Sequence of chain 34.E:
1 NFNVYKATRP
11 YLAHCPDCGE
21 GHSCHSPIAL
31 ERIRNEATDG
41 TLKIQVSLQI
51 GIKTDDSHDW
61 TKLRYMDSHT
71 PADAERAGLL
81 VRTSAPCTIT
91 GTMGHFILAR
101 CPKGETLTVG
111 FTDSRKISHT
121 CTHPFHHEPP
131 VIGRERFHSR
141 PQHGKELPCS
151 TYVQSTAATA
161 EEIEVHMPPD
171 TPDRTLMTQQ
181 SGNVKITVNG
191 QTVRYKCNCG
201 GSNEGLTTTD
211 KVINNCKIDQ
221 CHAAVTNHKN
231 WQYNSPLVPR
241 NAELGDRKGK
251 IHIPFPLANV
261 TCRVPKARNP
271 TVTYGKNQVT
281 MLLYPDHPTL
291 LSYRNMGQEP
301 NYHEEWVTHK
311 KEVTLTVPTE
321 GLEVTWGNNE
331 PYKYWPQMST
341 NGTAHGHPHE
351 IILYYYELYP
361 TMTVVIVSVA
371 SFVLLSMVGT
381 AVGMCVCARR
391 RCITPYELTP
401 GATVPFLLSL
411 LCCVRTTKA

Sequence of chain 34.D:
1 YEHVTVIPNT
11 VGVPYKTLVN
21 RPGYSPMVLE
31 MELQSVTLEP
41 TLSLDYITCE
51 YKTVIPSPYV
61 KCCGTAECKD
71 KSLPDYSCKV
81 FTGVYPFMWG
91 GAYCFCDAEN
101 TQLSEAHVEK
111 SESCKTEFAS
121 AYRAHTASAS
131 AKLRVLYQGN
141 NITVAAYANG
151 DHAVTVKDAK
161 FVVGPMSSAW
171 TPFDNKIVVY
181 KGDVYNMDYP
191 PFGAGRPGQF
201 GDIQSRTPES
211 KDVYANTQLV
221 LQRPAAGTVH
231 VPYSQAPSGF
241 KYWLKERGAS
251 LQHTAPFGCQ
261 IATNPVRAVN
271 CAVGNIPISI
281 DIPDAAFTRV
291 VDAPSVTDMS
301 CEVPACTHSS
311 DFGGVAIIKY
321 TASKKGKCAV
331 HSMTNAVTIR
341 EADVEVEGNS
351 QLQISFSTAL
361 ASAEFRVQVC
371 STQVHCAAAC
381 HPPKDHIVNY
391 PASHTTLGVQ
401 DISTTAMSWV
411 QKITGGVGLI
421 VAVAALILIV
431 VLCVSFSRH

Binding-site contacts:
Ligand atom C3 contacts residue ASN259 of chain 34.E at 3.7 Å.
Ligand atom O6 contacts residue LYS115 of chain 34.D at 3.5 Å (salt-bridge).
Ligand atom C8 contacts residue ASN259 of chain 34.E at 4.4 Å.
Ligand atom N2 contacts residue ASN259 of chain 34.E at 3.0 Å (h-bond).
Ligand atom O6 contacts residue ASN259 of chain 34.E at 4.4 Å.
Ligand atom C4 contacts residue ASN259 of chain 34.E at 4.1 Å.
Ligand atom C7 contacts residue ASN259 of chain 34.E at 3.1 Å.
Ligand atom O6 contacts residue THR116 of chain 34.D at 3.2 Å (h-bond).
Ligand atom O7 contacts residue LYS181 of chain 34.D at 4.3 Å.
Ligand atom C6 contacts residue THR116 of chain 34.D at 4.5 Å.
Ligand atom C1 contacts residue ASN259 of chain 34.E at 1.4 Å.
Ligand atom C5 contacts residue ASN259 of chain 34.E at 3.6 Å.
Ligand atom C6 contacts residue LYS115 of chain 34.D at 4.3 Å.
Ligand atom O5 contacts residue THR116 of chain 34.D at 3.8 Å.
Ligand atom O7 contacts residue GLU117 of chain 34.D at 4.3 Å.
Ligand atom O5 contacts residue ASN259 of chain 34.E at 2.3 Å (h-bond).
Ligand atom C2 contacts residue ASN259 of chain 34.E at 2.4 Å.
Ligand atom O7 contacts residue ASN259 of chain 34.E at 2.7 Å (h-bond).

A protein and the small-molecule ligand that binds it are described below.
Small molecule (SMILES): CC(=O)N[C@@H]1[C@@H](O)[C@H](O)[C@@H](CO)O[C@H]1O